A protein and the small-molecule ligand that binds it are described below.
Small molecule (SMILES): C[C@@H]1NC(=O)[C@H](C[C@](C)(O)CO)NC(=O)[C@@H]2CC3=C(N=C4C=CC=CC43)SC[C@H](NC(=O)[C@H]([C@H](C)O)NC1=O)C(=O)N1C[C@H](O)C[C@H]1C(=O)N[C@@H](C)C(=O)N2

Sequence of chain 1.H:
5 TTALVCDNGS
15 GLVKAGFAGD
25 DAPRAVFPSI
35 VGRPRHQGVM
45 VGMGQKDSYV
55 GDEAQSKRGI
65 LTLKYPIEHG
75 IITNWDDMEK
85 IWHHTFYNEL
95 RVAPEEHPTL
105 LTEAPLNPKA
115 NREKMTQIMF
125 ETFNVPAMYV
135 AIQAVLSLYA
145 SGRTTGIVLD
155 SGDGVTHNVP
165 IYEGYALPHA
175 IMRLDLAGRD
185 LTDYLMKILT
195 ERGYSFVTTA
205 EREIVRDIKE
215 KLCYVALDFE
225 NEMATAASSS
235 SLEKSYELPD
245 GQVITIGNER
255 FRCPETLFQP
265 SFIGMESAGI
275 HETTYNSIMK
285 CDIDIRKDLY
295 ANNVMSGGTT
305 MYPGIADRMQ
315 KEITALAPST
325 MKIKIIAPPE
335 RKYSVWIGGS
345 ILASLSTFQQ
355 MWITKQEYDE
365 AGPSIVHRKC

Sequence of chain 1.F:
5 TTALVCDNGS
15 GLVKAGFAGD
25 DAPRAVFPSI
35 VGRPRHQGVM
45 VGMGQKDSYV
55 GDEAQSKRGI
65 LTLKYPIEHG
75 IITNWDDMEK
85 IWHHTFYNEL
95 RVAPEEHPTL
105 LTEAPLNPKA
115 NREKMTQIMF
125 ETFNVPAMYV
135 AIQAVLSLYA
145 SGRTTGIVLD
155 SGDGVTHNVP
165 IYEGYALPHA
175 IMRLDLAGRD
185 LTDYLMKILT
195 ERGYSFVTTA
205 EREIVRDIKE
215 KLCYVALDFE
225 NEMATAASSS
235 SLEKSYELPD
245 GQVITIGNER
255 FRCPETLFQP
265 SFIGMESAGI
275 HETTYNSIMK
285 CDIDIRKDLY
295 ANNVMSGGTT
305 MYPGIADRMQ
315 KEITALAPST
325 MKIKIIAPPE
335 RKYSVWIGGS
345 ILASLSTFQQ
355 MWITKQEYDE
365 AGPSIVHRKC

Sequence of chain 1.B:
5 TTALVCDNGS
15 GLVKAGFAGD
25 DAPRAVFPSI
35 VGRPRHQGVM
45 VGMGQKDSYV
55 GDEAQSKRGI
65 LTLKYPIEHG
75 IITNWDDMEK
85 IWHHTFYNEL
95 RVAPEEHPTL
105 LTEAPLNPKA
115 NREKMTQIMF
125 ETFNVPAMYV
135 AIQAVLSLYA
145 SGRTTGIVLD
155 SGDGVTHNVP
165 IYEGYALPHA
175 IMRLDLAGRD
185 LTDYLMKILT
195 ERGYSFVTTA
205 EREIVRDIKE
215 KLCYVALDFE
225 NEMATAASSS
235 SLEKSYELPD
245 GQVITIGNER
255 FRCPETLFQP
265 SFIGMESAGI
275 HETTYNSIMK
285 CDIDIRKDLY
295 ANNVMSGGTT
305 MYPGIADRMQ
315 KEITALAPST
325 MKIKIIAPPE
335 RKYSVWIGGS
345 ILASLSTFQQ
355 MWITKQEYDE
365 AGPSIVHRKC

Binding-site contacts:
Ligand atom N contacts residue GLY197 of chain 1.H at 2.9 Å (h-bond).
Ligand atom CD2 contacts residue GLY197 of chain 1.H at 3.7 Å.
Ligand atom CE2 contacts residue SER199 of chain 1.H at 3.5 Å.
Ligand atom O contacts residue ILE75 of chain 1.B at 2.7 Å.
Ligand atom CA contacts residue GLY197 of chain 1.H at 3.7 Å.
Ligand atom CB contacts residue TYR198 of chain 1.H at 3.4 Å (hydrophobic).
Ligand atom CD2 contacts residue SER199 of chain 1.H at 3.6 Å.
Ligand atom OG1 contacts residue ILE287 of chain 1.F at 3.5 Å.
Ligand atom CB contacts residue GLY197 of chain 1.H at 3.7 Å.
Ligand atom C contacts residue GLY197 of chain 1.H at 3.8 Å.
Ligand atom CZ2 contacts residue ILE75 of chain 1.B at 3.6 Å (hydrophobic).
Ligand atom OG1 contacts residue SER199 of chain 1.H at 3.7 Å.
Ligand atom CG2 contacts residue SER199 of chain 1.H at 3.8 Å.
Ligand atom O2 contacts residue TYR198 of chain 1.H at 3.4 Å (h-bond).
Ligand atom C contacts residue ILE75 of chain 1.B at 3.8 Å (hydrophobic).
Ligand atom CZ2 contacts residue ARG177 of chain 1.B at 3.6 Å.
Ligand atom N contacts residue GLY197 of chain 1.H at 3.8 Å.
Ligand atom O contacts residue GLN246 of chain 1.H at 3.1 Å (h-bond).
Ligand atom NE1 contacts residue SER199 of chain 1.H at 3.7 Å.
Ligand atom CZ3 contacts residue PRO112 of chain 1.B at 3.6 Å (hydrophobic).
Ligand atom NE1 contacts residue ILE75 of chain 1.B at 3.8 Å.
Ligand atom CB contacts residue GLU72 of chain 1.B at 3.5 Å.
Ligand atom CZ2 contacts residue SER199 of chain 1.H at 3.8 Å.
Ligand atom C contacts residue GLN246 of chain 1.H at 3.8 Å.
Ligand atom CG contacts residue ILE75 of chain 1.B at 3.7 Å (hydrophobic).
Ligand atom CZ3 contacts residue GLY197 of chain 1.H at 3.5 Å.
Ligand atom CE2 contacts residue ILE75 of chain 1.B at 3.3 Å (hydrophobic).
Ligand atom CG2 contacts residue PHE200 of chain 1.H at 3.5 Å (hydrophobic).
Ligand atom CD2 contacts residue ILE75 of chain 1.B at 3.2 Å (hydrophobic).
Ligand atom NE1 contacts residue ASP179 of chain 1.B at 3.7 Å.
Ligand atom CZ3 contacts residue ILE75 of chain 1.B at 3.8 Å (hydrophobic).
Ligand atom CB contacts residue GLY197 of chain 1.H at 3.6 Å.
Ligand atom OG1 contacts residue GLU205 of chain 1.H at 3.2 Å (salt-bridge).
Ligand atom CH2 contacts residue LEU110 of chain 1.B at 3.8 Å (hydrophobic).
Ligand atom CE3 contacts residue ILE75 of chain 1.B at 3.5 Å (hydrophobic).
Ligand atom CE3 contacts residue GLY197 of chain 1.H at 2.8 Å.
Ligand atom O contacts residue HIS73 of chain 1.B at 3.8 Å.
Ligand atom CZ3 contacts residue THR194 of chain 1.H at 3.8 Å.
Ligand atom CB contacts residue SER199 of chain 1.H at 3.2 Å.
Ligand atom CA contacts residue THR77 of chain 1.B at 3.8 Å.